A small-molecule ligand and the protein it binds are described below.
Small molecule (SMILES): Nc1ncnc2c1ncn2[C@@H]1O[C@H](CO[P](=O)(O)O[P](=O)(O)NP(=O)(O)O)[C@@H](O)[C@H]1O

Binding-site contacts:
Ligand atom O2' contacts residue TYR268 of chain 5.A at 2.7 Å.
Ligand atom O1G contacts residue GLN198 of chain 5.A at 2.7 Å (h-bond).
Ligand atom C5' contacts residue THR78 of chain 5.A at 3.6 Å.
Ligand atom O2G contacts residue SER73 of chain 5.A at 2.5 Å (h-bond).
Ligand atom O1A contacts residue GLY75 of chain 5.A at 3.2 Å.
Ligand atom C8 contacts residue TYR107 of chain 5.A at 3.7 Å (hydrophobic).
Ligand atom C4 contacts residue TYR107 of chain 5.A at 3.7 Å (hydrophobic).
Ligand atom O3A contacts residue SER73 of chain 5.A at 3.5 Å.
Ligand atom PG contacts residue GLN198 of chain 5.A at 3.5 Å.
Ligand atom N6 contacts residue ASP104 of chain 5.A at 2.5 Å (salt-bridge).
Ligand atom O1G contacts residue LYS76 of chain 5.A at 3.1 Å (salt-bridge).
Ligand atom O1B contacts residue PRO71 of chain 5.A at 3.6 Å.
Ligand atom O4' contacts residue THR78 of chain 5.A at 3.2 Å (h-bond).
Ligand atom O2B contacts residue THR77 of chain 5.A at 2.6 Å (h-bond).
Ligand atom N3 contacts residue GLY269 of chain 5.A at 3.1 Å (h-bond).
Ligand atom PB contacts residue MN1 of chain 5.B at 3.2 Å.
Ligand atom O1B contacts residue SER73 of chain 5.A at 3.3 Å (h-bond).
Ligand atom N6 contacts residue TYR107 of chain 5.A at 3.4 Å.
Ligand atom PB contacts residue LYS76 of chain 5.A at 3.6 Å.
Ligand atom C6 contacts residue TYR107 of chain 5.A at 3.6 Å (hydrophobic).
Ligand atom N7 contacts residue TYR107 of chain 5.A at 3.6 Å.
Ligand atom O3A contacts residue SER74 of chain 5.A at 3.7 Å.
Ligand atom C5 contacts residue TYR107 of chain 5.A at 3.6 Å (hydrophobic).
Ligand atom N9 contacts residue TYR107 of chain 5.A at 3.7 Å.
Ligand atom PG contacts residue MN1 of chain 5.B at 3.2 Å.
Ligand atom N3B contacts residue MN1 of chain 5.B at 2.5 Å.
Ligand atom C2 contacts residue GLY269 of chain 5.A at 3.4 Å.
Ligand atom O1G contacts residue MN1 of chain 5.B at 3.4 Å.
Ligand atom O2B contacts residue GLY75 of chain 5.A at 3.7 Å.
Ligand atom O1B contacts residue LYS76 of chain 5.A at 2.6 Å (salt-bridge).
Ligand atom O1A contacts residue THR78 of chain 5.A at 2.9 Å (h-bond).
Ligand atom O3A contacts residue GLY75 of chain 5.A at 3.1 Å (h-bond).
Ligand atom O4' contacts residue TYR107 of chain 5.A at 3.6 Å.
Ligand atom O1B contacts residue SER74 of chain 5.A at 3.2 Å (h-bond).
Ligand atom O2B contacts residue LYS76 of chain 5.A at 3.0 Å (salt-bridge).
Ligand atom O3G contacts residue MN1 of chain 5.B at 3.4 Å.
Ligand atom O2G contacts residue GLN198 of chain 5.A at 3.5 Å (h-bond).
Ligand atom O1B contacts residue GLY75 of chain 5.A at 3.4 Å (h-bond).
Ligand atom O2G contacts residue GLU72 of chain 5.A at 3.0 Å.
Ligand atom O2B contacts residue MN1 of chain 5.B at 2.8 Å.

Sequence of chain 5.A:
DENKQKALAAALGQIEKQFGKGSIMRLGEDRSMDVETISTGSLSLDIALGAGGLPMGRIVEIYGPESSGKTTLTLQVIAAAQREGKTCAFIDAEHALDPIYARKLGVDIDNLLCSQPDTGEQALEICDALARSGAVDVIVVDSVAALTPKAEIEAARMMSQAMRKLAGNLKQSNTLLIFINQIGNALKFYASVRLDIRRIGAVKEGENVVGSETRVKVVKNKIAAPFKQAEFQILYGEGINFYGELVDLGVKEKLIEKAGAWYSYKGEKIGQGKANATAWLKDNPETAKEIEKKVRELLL